This protein binds this small molecule.
Small molecule (SMILES): COc1ccc(C(=O)c2sc(Nc3ccc(S(N)(=O)=O)cc3)nc2N)cc1

Sequence of chain 1.A:
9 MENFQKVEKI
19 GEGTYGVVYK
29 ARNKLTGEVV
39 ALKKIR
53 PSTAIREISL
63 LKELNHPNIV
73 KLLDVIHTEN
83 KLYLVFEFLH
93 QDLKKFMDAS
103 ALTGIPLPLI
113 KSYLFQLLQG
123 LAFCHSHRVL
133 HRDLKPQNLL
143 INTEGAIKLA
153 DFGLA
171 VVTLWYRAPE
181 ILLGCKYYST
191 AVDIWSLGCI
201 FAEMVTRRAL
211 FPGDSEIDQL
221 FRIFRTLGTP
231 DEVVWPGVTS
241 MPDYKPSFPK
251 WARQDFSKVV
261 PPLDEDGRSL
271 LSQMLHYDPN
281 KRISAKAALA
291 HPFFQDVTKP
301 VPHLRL

Binding-site contacts:
Ligand atom C7 contacts residue ASP153 of chain 1.A at 3.9 Å.
Ligand atom N1 contacts residue ALA39 of chain 1.A at 3.7 Å.
Ligand atom N4 contacts residue ASP94 of chain 1.A at 3.0 Å (salt-bridge).
Ligand atom N1 contacts residue LEU91 of chain 1.A at 3.3 Å (h-bond).
Ligand atom N1 contacts residue LEU142 of chain 1.A at 3.6 Å.
Ligand atom C20 contacts residue HIS92 of chain 1.A at 3.5 Å.
Ligand atom C13 contacts residue LEU142 of chain 1.A at 3.2 Å (hydrophobic).
Ligand atom C5 contacts residue GLN139 of chain 1.A at 3.8 Å.
Ligand atom C13 contacts residue GLU89 of chain 1.A at 3.8 Å.
Ligand atom C19 contacts residue HIS92 of chain 1.A at 3.2 Å.
Ligand atom N3 contacts residue ILE18 of chain 1.A at 3.8 Å.
Ligand atom N2 contacts residue PHE88 of chain 1.A at 3.8 Å.
Ligand atom O1 contacts residue GLN93 of chain 1.A at 3.2 Å.
Ligand atom O2 contacts residue LYS97 of chain 1.A at 3.1 Å (salt-bridge).
Ligand atom N2 contacts residue LEU142 of chain 1.A at 3.6 Å.
Ligand atom O6 contacts residue ASP153 of chain 1.A at 3.3 Å (salt-bridge).
Ligand atom N2 contacts residue ALA39 of chain 1.A at 3.4 Å.
Ligand atom C12 contacts residue LEU142 of chain 1.A at 3.4 Å (hydrophobic).
Ligand atom S2 contacts residue LYS97 of chain 1.A at 3.7 Å.
Ligand atom N2 contacts residue VAL72 of chain 1.A at 3.5 Å.
Ligand atom C2 contacts residue ASP153 of chain 1.A at 3.5 Å.
Ligand atom C19 contacts residue GLN93 of chain 1.A at 3.7 Å.
Ligand atom C14 contacts residue LEU91 of chain 1.A at 3.7 Å (hydrophobic).
Ligand atom C17 contacts residue ASP94 of chain 1.A at 3.2 Å.
Ligand atom C13 contacts residue ALA39 of chain 1.A at 3.3 Å (hydrophobic).
Ligand atom O1 contacts residue LYS97 of chain 1.A at 3.0 Å.
Ligand atom S2 contacts residue ASP94 of chain 1.A at 3.7 Å.
Ligand atom C3 contacts residue VAL26 of chain 1.A at 3.8 Å (hydrophobic).
Ligand atom C20 contacts residue LEU91 of chain 1.A at 3.2 Å (hydrophobic).
Ligand atom C15 contacts residue LEU91 of chain 1.A at 3.3 Å (hydrophobic).
Ligand atom C1 contacts residue ASP153 of chain 1.A at 3.6 Å.
Ligand atom N3 contacts residue LEU91 of chain 1.A at 2.8 Å (h-bond).
Ligand atom O3 contacts residue PHE88 of chain 1.A at 3.7 Å.
Ligand atom C12 contacts residue ALA39 of chain 1.A at 3.7 Å (hydrophobic).
Ligand atom C20 contacts residue PHE90 of chain 1.A at 3.8 Å (hydrophobic).
Ligand atom C7 contacts residue GLU20 of chain 1.A at 3.8 Å.
Ligand atom N3 contacts residue PHE90 of chain 1.A at 3.5 Å.
Ligand atom N2 contacts residue GLU89 of chain 1.A at 2.7 Å (salt-bridge).
Ligand atom C20 contacts residue GLN93 of chain 1.A at 3.8 Å.
Ligand atom O1 contacts residue ASP94 of chain 1.A at 3.0 Å (salt-bridge).